Sequence of chain 2.A:
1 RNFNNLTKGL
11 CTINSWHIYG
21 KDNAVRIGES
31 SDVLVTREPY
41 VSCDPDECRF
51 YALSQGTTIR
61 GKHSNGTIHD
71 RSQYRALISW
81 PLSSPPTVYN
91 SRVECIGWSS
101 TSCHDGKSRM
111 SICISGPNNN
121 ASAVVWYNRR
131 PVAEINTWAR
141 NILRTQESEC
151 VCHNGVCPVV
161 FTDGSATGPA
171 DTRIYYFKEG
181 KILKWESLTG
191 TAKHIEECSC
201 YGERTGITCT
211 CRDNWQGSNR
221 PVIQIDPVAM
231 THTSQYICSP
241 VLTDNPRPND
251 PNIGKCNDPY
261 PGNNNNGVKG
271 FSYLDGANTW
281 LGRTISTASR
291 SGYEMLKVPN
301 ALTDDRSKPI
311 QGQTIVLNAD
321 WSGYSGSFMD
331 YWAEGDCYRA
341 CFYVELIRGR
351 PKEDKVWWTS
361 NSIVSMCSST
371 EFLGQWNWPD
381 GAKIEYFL

The small molecule below binds the protein below.
Small molecule (SMILES): CC(=O)N[C@H]1[C@H](O[C@H]2[C@H](O)[C@@H](NC(C)=O)CO[C@@H]2CO)O[C@H](CO)[C@@H](O[C@@H]2O[C@H](CO[C@H]3O[C@H](CO[C@H]4O[C@H](CO)[C@@H](O)[C@H](O)[C@@H]4O)[C@@H](O)[C@H](O[C@H]4O[C@H](CO)[C@@H](O)[C@H](O)[C@@H]4O)[C@@H]3O)[C@@H](O)[C@H](O[C@H]3O[C@H](CO)[C@@H](O)[C@H](O)[C@@H]3O[C@H]3O[C@H](CO)[C@@H](O)[C@H](O)[C@@H]3O[C@H]3O[C@H](CO)[C@@H](O)[C@H](O)[C@@H]3O)[C@@H]2O)[C@@H]1O

Sequence of chain 3.A:
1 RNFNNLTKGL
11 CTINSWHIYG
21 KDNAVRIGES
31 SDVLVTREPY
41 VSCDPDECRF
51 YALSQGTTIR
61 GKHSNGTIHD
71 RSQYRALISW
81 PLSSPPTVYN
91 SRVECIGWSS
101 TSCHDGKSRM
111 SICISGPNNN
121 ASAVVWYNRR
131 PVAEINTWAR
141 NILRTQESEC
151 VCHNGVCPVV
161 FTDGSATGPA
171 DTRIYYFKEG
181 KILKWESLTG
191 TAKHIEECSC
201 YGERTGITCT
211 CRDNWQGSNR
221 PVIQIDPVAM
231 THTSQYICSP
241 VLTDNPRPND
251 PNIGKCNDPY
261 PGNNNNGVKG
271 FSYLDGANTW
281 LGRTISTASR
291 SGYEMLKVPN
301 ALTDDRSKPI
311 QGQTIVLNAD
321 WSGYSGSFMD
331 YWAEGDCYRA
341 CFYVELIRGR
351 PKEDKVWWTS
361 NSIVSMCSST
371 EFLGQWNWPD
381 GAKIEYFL

Binding-site contacts:
Ligand atom O5 contacts residue GLN375 of chain 2.A at 3.3 Å (h-bond).
Ligand atom O5 contacts residue ASP250 of chain 2.A at 3.6 Å (salt-bridge).
Ligand atom O3 contacts residue GLU294 of chain 2.A at 2.7 Å (salt-bridge).
Ligand atom O3 contacts residue ASP250 of chain 2.A at 3.2 Å (salt-bridge).
Ligand atom O6 contacts residue ILE310 of chain 2.A at 3.3 Å (h-bond).
Ligand atom C6 contacts residue LEU373 of chain 2.A at 3.3 Å (hydrophobic).
Ligand atom O4 contacts residue ARG247 of chain 2.A at 3.1 Å (salt-bridge).
Ligand atom C5 contacts residue ARG283 of chain 2.A at 3.6 Å.
Ligand atom C5 contacts residue ILE310 of chain 2.A at 3.7 Å (hydrophobic).
Ligand atom O4 contacts residue THR287 of chain 2.A at 3.4 Å.
Ligand atom O4 contacts residue GLU294 of chain 2.A at 2.7 Å (salt-bridge).
Ligand atom C6 contacts residue ILE285 of chain 2.A at 3.4 Å (hydrophobic).
Ligand atom C4 contacts residue GLU294 of chain 2.A at 3.6 Å.
Ligand atom C3 contacts residue GLU294 of chain 2.A at 3.4 Å.
Ligand atom O6 contacts residue GLN375 of chain 2.A at 3.3 Å.
Ligand atom C7 contacts residue ASN120 of chain 3.A at 3.4 Å.
Ligand atom O5 contacts residue GLY312 of chain 2.A at 3.7 Å.
Ligand atom C6 contacts residue PRO309 of chain 2.A at 3.6 Å (hydrophobic).
Ligand atom C1 contacts residue ASN120 of chain 3.A at 1.4 Å.
Ligand atom C3 contacts residue GLY312 of chain 2.A at 3.2 Å.
Ligand atom C6 contacts residue ILE310 of chain 2.A at 3.5 Å (hydrophobic).
Ligand atom O7 contacts residue ASN120 of chain 3.A at 3.6 Å.
Ligand atom O5 contacts residue GLY374 of chain 2.A at 3.4 Å.
Ligand atom N2 contacts residue ASN120 of chain 3.A at 2.8 Å (h-bond).
Ligand atom O2 contacts residue LEU296 of chain 2.A at 3.6 Å.
Ligand atom C5 contacts residue ASN120 of chain 3.A at 3.6 Å.
Ligand atom O6 contacts residue ASP250 of chain 2.A at 2.7 Å (salt-bridge).
Ligand atom O2 contacts residue ASN249 of chain 2.A at 3.3 Å (h-bond).
Ligand atom O5 contacts residue ASN120 of chain 3.A at 2.4 Å (h-bond).
Ligand atom O3 contacts residue ASN249 of chain 2.A at 2.7 Å (h-bond).
Ligand atom O3 contacts residue ARG283 of chain 2.A at 3.0 Å (salt-bridge).
Ligand atom O3 contacts residue GLN311 of chain 2.A at 3.3 Å.
Ligand atom C2 contacts residue ASN120 of chain 3.A at 2.3 Å.
Ligand atom O2 contacts residue GLY312 of chain 2.A at 3.2 Å.
Ligand atom C6 contacts residue GLN311 of chain 2.A at 3.6 Å.
Ligand atom O3 contacts residue GLY312 of chain 2.A at 3.0 Å (h-bond).
Ligand atom O6 contacts residue ILE285 of chain 2.A at 2.6 Å (h-bond).
Ligand atom O4 contacts residue ARG283 of chain 2.A at 3.5 Å (salt-bridge).
Ligand atom O5 contacts residue ARG283 of chain 2.A at 3.2 Å (salt-bridge).
Ligand atom C6 contacts residue ASP250 of chain 2.A at 3.6 Å.